A protein and the small-molecule ligand that binds it are described below.
Small molecule (SMILES): CC(=O)N[C@@H]1[C@@H](O)[C@H](O)[C@@H](CO)O[C@H]1O

Sequence of chain 1.C:
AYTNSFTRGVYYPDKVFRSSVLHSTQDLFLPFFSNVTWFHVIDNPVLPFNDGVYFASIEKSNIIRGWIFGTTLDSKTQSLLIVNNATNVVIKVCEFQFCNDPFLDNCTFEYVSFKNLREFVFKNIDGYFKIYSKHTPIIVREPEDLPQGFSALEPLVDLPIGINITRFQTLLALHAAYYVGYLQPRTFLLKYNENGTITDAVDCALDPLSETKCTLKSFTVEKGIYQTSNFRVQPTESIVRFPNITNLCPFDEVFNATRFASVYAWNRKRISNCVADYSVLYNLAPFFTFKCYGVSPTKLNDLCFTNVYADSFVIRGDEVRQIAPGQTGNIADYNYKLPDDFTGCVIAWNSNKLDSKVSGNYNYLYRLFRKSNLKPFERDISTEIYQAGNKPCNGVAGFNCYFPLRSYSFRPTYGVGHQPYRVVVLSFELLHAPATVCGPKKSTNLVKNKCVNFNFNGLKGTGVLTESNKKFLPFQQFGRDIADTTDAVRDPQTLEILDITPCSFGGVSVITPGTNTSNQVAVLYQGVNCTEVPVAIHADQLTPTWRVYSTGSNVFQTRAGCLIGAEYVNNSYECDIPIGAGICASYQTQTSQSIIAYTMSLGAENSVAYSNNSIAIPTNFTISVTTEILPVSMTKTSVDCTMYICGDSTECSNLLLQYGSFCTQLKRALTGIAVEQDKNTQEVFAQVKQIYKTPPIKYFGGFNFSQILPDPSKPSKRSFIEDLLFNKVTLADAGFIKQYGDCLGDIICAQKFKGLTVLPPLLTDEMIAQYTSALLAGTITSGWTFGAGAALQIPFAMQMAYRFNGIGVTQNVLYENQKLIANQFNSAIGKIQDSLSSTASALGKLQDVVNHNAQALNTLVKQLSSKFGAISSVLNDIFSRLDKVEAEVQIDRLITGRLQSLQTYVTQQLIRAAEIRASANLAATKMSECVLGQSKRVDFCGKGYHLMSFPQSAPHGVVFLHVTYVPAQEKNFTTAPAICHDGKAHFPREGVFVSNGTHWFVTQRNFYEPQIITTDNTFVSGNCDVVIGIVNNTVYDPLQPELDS

Binding-site contacts:
Ligand atom C5 contacts residue ASN328 of chain 1.C at 3.7 Å.
Ligand atom O4 contacts residue GLN577 of chain 1.C at 4.5 Å.
Ligand atom C4 contacts residue GLN577 of chain 1.C at 3.8 Å.
Ligand atom C3 contacts residue ASN328 of chain 1.C at 3.8 Å.
Ligand atom C7 contacts residue ASN328 of chain 1.C at 3.3 Å.
Ligand atom C4 contacts residue ASN328 of chain 1.C at 4.3 Å.
Ligand atom C1 contacts residue ASN328 of chain 1.C at 1.4 Å.
Ligand atom C5 contacts residue GLN577 of chain 1.C at 3.8 Å.
Ligand atom O5 contacts residue ASN328 of chain 1.C at 2.5 Å (h-bond).
Ligand atom C8 contacts residue ASN328 of chain 1.C at 4.4 Å.
Ligand atom C6 contacts residue GLN577 of chain 1.C at 3.3 Å.
Ligand atom O5 contacts residue GLN577 of chain 1.C at 3.8 Å.
Ligand atom O7 contacts residue ASN328 of chain 1.C at 3.4 Å (h-bond).
Ligand atom O7 contacts residue GLN577 of chain 1.C at 3.4 Å (h-bond).
Ligand atom C2 contacts residue ASN328 of chain 1.C at 2.5 Å.
Ligand atom O6 contacts residue GLN577 of chain 1.C at 3.1 Å (h-bond).
Ligand atom N2 contacts residue ASN328 of chain 1.C at 2.8 Å (h-bond).